Binding-site contacts:
Ligand atom C21 contacts residue LEU192 of chain 1.C at 3.8 Å (hydrophobic).
Ligand atom C21 contacts residue SER225 of chain 1.C at 3.8 Å.
Ligand atom C25 contacts residue ASN215 of chain 1.D at 3.3 Å.
Ligand atom C06 contacts residue ARG216 of chain 1.D at 3.7 Å.
Ligand atom N23 contacts residue SER225 of chain 1.C at 2.5 Å (h-bond).
Ligand atom C07 contacts residue TYR190 of chain 1.C at 3.3 Å (hydrophobic).
Ligand atom C25 contacts residue SER121 of chain 1.D at 3.4 Å.
Ligand atom C07 contacts residue ARG216 of chain 1.D at 3.1 Å.
Ligand atom O26 contacts residue ASN215 of chain 1.D at 3.3 Å (h-bond).
Ligand atom C10 contacts residue TYR190 of chain 1.C at 3.4 Å (hydrophobic).
Ligand atom C17 contacts residue TYR189 of chain 1.C at 3.8 Å (hydrophobic).
Ligand atom O27 contacts residue SER121 of chain 1.D at 3.0 Å.
Ligand atom N23 contacts residue ASP224 of chain 1.C at 3.0 Å (salt-bridge).
Ligand atom C25 contacts residue GLU220 of chain 1.D at 3.9 Å.
Ligand atom O27 contacts residue MN1 of chain 1.KA at 2.1 Å.
Ligand atom O27 contacts residue TYR122 of chain 1.D at 3.7 Å.
Ligand atom C25 contacts residue MN1 of chain 1.KA at 3.2 Å.
Ligand atom C24 contacts residue TYR122 of chain 1.D at 3.7 Å (hydrophobic).
Ligand atom C19 contacts residue PHE231 of chain 1.C at 3.5 Å (hydrophobic).
Ligand atom C24 contacts residue ASN215 of chain 1.D at 3.8 Å.
Ligand atom C17 contacts residue TYR190 of chain 1.C at 3.5 Å (hydrophobic).
Ligand atom N22 contacts residue TYR189 of chain 1.C at 3.5 Å (h-bond).
Ligand atom C02 contacts residue SER123 of chain 1.D at 3.7 Å.
Ligand atom C17 contacts residue PHE160 of chain 1.C at 3.4 Å (hydrophobic).
Ligand atom O27 contacts residue SER123 of chain 1.D at 3.8 Å.
Ligand atom O04 contacts residue SER123 of chain 1.D at 3.3 Å (h-bond).
Ligand atom C16 contacts residue TYR190 of chain 1.C at 3.3 Å (hydrophobic).
Ligand atom C11 contacts residue TYR190 of chain 1.C at 3.5 Å (hydrophobic).
Ligand atom O26 contacts residue SER213 of chain 1.D at 3.7 Å.
Ligand atom O26 contacts residue ARG214 of chain 1.D at 3.5 Å.
Ligand atom N23 contacts residue LEU192 of chain 1.C at 3.4 Å.
Ligand atom O26 contacts residue SER121 of chain 1.D at 3.2 Å.
Ligand atom N22 contacts residue ASP224 of chain 1.C at 2.7 Å (salt-bridge).
Ligand atom O26 contacts residue TYR122 of chain 1.D at 2.4 Å (h-bond).
Ligand atom O27 contacts residue GLU220 of chain 1.D at 2.7 Å (salt-bridge).
Ligand atom C12 contacts residue TYR190 of chain 1.C at 3.8 Å (hydrophobic).
Ligand atom C21 contacts residue ASP224 of chain 1.C at 3.3 Å.
Ligand atom C01 contacts residue ASN215 of chain 1.D at 3.6 Å.
Ligand atom O27 contacts residue ASN215 of chain 1.D at 3.1 Å (h-bond).
Ligand atom C25 contacts residue TYR122 of chain 1.D at 3.1 Å (hydrophobic).

Sequence of chain 1.C:
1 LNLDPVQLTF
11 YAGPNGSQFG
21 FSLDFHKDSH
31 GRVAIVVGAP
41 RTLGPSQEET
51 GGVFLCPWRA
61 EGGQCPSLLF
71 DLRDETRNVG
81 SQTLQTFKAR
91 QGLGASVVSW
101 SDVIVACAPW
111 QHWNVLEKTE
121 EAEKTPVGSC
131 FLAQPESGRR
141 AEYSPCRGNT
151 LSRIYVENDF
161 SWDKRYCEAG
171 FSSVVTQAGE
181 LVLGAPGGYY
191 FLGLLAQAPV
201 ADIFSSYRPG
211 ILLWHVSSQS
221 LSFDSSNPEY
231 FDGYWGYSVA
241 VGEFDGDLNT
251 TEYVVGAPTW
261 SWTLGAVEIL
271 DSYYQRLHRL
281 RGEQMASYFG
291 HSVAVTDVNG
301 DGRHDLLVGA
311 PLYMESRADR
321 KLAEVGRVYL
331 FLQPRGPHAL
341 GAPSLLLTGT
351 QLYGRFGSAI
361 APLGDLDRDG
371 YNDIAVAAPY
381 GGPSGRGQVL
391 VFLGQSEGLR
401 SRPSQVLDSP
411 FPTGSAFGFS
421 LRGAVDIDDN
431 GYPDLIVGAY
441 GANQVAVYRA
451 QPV

A protein and the small-molecule ligand that binds it are described below.
Small molecule (SMILES): [H]/N=C(/N)c1ccc(-c2ccc(OC[C@@H]3C[C@@H](CC(=O)O)C(=O)N3)cc2)cc1

Sequence of chain 1.D:
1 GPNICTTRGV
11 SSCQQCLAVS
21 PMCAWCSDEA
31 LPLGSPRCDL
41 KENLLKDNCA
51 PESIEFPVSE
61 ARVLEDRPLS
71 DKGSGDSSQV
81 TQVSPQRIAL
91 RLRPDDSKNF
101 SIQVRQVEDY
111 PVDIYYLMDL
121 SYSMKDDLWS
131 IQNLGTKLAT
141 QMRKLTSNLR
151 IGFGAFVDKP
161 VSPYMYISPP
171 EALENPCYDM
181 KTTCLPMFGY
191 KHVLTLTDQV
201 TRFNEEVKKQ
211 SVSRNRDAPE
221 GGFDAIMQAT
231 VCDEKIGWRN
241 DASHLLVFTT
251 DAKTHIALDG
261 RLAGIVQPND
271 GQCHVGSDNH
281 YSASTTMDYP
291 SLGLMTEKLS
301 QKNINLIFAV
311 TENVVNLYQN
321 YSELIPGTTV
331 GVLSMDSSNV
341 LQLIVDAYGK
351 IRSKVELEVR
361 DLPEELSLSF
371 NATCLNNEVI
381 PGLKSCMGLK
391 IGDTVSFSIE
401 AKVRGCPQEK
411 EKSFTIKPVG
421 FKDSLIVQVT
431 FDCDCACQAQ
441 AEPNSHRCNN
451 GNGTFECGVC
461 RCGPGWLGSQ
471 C